Binding-site contacts:
Ligand atom C5 contacts residue MET74 of chain 4.B at 3.7 Å (hydrophobic).
Ligand atom C8 contacts residue ARG88 of chain 4.B at 4.0 Å.
Ligand atom C9 contacts residue MET74 of chain 4.B at 3.8 Å (hydrophobic).
Ligand atom C10 contacts residue LEU102 of chain 4.B at 3.9 Å (hydrophobic).
Ligand atom C8 contacts residue PRO8 of chain 4.B at 3.9 Å (hydrophobic).
Ligand atom C1 contacts residue ASN106 of chain 4.B at 3.2 Å.
Ligand atom C1 contacts residue LEU102 of chain 4.B at 3.8 Å (hydrophobic).
Ligand atom C7 contacts residue ASN106 of chain 4.B at 3.3 Å.
Ligand atom C6 contacts residue MET74 of chain 4.B at 3.9 Å (hydrophobic).
Ligand atom N3 contacts residue ASN106 of chain 4.B at 2.8 Å (h-bond).
Ligand atom C12 contacts residue PRO8 of chain 4.B at 4.4 Å (hydrophobic).
Ligand atom C8 contacts residue MET74 of chain 4.B at 4.0 Å (hydrophobic).
Ligand atom C10 contacts residue MET105 of chain 4.B at 3.6 Å (hydrophobic).
Ligand atom C8 contacts residue LEU102 of chain 4.B at 4.4 Å (hydrophobic).
Ligand atom N3 contacts residue MET74 of chain 4.B at 4.5 Å.
Ligand atom C2 contacts residue LEU102 of chain 4.B at 4.3 Å (hydrophobic).
Ligand atom C4 contacts residue ASN106 of chain 4.B at 3.3 Å.
Ligand atom C12 contacts residue GLY9 of chain 4.B at 4.1 Å.
Ligand atom C12 contacts residue PHE70 of chain 4.B at 4.4 Å (hydrophobic).
Ligand atom C10 contacts residue VAL135 of chain 7.B at 4.3 Å (hydrophobic).
Ligand atom C9 contacts residue PRO8 of chain 4.B at 4.2 Å (hydrophobic).
Ligand atom C6 contacts residue GLU134 of chain 7.B at 4.4 Å.
Ligand atom C7 contacts residue MET74 of chain 4.B at 4.4 Å (hydrophobic).
Ligand atom O11 contacts residue GLY9 of chain 4.B at 4.1 Å.
Ligand atom C10 contacts residue ASN106 of chain 4.B at 3.3 Å.
Ligand atom C7 contacts residue LEU102 of chain 4.B at 3.6 Å (hydrophobic).
Ligand atom O11 contacts residue PRO8 of chain 4.B at 3.6 Å.
Ligand atom C12 contacts residue ALA37 of chain 4.B at 3.8 Å (hydrophobic).
Ligand atom C6 contacts residue LEU102 of chain 4.B at 4.0 Å (hydrophobic).
Ligand atom C8 contacts residue ASN106 of chain 4.B at 4.5 Å.
Ligand atom C1 contacts residue MET74 of chain 4.B at 3.9 Å (hydrophobic).
Ligand atom C4 contacts residue LEU102 of chain 4.B at 3.9 Å (hydrophobic).
Ligand atom C6 contacts residue ASN106 of chain 4.B at 4.1 Å.
Ligand atom C4 contacts residue MET74 of chain 4.B at 4.0 Å (hydrophobic).
Ligand atom O11 contacts residue MET74 of chain 4.B at 4.0 Å.
Ligand atom C2 contacts residue MET74 of chain 4.B at 3.6 Å (hydrophobic).
Ligand atom C2 contacts residue ASN106 of chain 4.B at 4.3 Å.
Ligand atom C10 contacts residue LEU131 of chain 7.B at 4.5 Å (hydrophobic).
Ligand atom N3 contacts residue LEU102 of chain 4.B at 3.4 Å.
Ligand atom C4 contacts residue LEU86 of chain 4.B at 4.3 Å (hydrophobic).

Sequence of chain 4.B:
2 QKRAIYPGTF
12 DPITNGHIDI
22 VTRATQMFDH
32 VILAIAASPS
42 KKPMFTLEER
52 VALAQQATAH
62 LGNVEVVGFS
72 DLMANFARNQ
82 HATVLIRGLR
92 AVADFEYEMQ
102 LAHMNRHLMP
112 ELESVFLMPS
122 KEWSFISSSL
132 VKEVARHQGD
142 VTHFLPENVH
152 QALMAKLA

The small molecule below binds the protein below.
Small molecule (SMILES): COc1ccc2[nH]c(C)cc2c1

Sequence of chain 7.B:
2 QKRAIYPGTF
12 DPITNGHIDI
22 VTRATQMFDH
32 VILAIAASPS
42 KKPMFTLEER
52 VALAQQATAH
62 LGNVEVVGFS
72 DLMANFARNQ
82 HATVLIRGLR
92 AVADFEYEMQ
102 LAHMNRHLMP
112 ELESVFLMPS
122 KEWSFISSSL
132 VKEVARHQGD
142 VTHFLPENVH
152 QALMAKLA